Sequence of chain 1.G:
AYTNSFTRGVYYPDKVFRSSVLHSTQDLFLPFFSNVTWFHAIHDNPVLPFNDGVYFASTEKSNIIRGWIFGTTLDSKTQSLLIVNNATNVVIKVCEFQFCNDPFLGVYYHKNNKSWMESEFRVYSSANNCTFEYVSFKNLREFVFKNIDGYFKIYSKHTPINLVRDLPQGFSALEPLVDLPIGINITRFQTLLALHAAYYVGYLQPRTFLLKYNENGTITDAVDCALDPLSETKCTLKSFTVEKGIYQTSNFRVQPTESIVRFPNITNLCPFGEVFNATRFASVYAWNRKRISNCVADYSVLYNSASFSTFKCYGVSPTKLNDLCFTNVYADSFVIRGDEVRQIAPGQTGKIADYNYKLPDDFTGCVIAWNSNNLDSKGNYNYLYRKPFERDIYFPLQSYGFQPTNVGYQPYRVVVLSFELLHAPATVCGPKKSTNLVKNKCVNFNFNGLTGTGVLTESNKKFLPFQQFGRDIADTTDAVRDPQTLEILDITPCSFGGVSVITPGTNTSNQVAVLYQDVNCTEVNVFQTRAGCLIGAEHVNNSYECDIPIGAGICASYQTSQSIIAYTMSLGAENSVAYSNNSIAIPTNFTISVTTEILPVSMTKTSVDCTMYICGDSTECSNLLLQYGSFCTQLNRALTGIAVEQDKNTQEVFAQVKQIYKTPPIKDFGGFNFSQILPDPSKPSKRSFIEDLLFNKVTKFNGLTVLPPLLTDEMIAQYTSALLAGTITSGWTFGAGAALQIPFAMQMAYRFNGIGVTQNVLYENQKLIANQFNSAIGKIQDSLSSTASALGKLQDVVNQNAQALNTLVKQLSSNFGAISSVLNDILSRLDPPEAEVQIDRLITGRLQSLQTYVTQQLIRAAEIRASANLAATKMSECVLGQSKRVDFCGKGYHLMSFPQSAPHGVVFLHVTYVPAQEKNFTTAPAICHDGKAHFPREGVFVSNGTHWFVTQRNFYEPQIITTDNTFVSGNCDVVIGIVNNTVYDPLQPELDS

The small molecule below binds the protein below.
Small molecule (SMILES): CC(=O)N[C@@H]1[C@@H](O)[C@H](O)[C@@H](CO)O[C@H]1O

Binding-site contacts:
Ligand atom C3 contacts residue ALA680 of chain 1.A at 3.8 Å (hydrophobic).
Ligand atom C5 contacts residue ASN1048 of chain 1.A at 3.7 Å.
Ligand atom C3 contacts residue ASN1048 of chain 1.A at 3.8 Å.
Ligand atom C8 contacts residue GLN869 of chain 1.G at 4.5 Å.
Ligand atom O5 contacts residue ASN1048 of chain 1.A at 2.3 Å (h-bond).
Ligand atom C1 contacts residue GLN869 of chain 1.G at 4.2 Å.
Ligand atom C2 contacts residue ASN1048 of chain 1.A at 2.5 Å.
Ligand atom C7 contacts residue ASN1048 of chain 1.A at 3.3 Å.
Ligand atom C4 contacts residue ASN1048 of chain 1.A at 4.2 Å.
Ligand atom O3 contacts residue ALA680 of chain 1.A at 4.4 Å.
Ligand atom C1 contacts residue ASN1048 of chain 1.A at 1.4 Å.
Ligand atom N2 contacts residue ALA680 of chain 1.A at 4.1 Å.
Ligand atom C8 contacts residue ASN1048 of chain 1.A at 3.8 Å.
Ligand atom O7 contacts residue ASN1048 of chain 1.A at 3.1 Å (h-bond).
Ligand atom C2 contacts residue ALA680 of chain 1.A at 4.4 Å (hydrophobic).
Ligand atom N2 contacts residue ASN1048 of chain 1.A at 3.1 Å (h-bond).

Sequence of chain 1.A:
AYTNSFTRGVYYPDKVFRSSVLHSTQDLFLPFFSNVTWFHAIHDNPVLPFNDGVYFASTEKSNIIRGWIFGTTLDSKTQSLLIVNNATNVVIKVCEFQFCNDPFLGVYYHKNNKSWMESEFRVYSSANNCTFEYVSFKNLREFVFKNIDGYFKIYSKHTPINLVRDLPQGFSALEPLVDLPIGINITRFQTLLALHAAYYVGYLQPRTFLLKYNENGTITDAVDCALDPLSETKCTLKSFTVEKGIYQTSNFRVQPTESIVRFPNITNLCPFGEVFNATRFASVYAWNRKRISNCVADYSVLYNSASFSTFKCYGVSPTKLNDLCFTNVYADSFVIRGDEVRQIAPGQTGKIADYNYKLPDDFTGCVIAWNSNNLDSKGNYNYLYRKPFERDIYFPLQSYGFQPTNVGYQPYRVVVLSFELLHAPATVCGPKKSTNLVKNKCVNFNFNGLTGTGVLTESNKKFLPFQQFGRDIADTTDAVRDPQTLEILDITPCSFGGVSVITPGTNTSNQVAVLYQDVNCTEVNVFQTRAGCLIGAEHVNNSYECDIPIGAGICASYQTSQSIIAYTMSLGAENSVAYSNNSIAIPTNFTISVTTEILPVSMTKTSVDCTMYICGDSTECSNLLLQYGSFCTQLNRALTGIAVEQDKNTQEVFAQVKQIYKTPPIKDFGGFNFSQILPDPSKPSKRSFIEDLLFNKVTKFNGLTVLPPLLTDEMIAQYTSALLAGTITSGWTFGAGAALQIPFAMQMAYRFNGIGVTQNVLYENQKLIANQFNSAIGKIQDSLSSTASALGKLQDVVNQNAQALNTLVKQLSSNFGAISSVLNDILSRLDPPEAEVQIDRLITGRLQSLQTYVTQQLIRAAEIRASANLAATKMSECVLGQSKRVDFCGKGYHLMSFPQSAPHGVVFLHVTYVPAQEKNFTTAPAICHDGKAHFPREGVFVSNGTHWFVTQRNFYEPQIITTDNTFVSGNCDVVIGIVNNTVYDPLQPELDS